Binding-site contacts:
Ligand atom C1 contacts residue ASN282 of chain 1.C at 1.5 Å.
Ligand atom C8 contacts residue ASN282 of chain 1.C at 3.8 Å.
Ligand atom O7 contacts residue ASN282 of chain 1.C at 3.8 Å.
Ligand atom C5 contacts residue LYS558 of chain 1.B at 4.0 Å.
Ligand atom C5 contacts residue ASN282 of chain 1.C at 3.7 Å.
Ligand atom O5 contacts residue ASN282 of chain 1.C at 2.5 Å (h-bond).
Ligand atom C2 contacts residue ASN282 of chain 1.C at 2.5 Å.
Ligand atom O6 contacts residue LYS558 of chain 1.B at 4.2 Å.
Ligand atom C4 contacts residue ASN282 of chain 1.C at 4.3 Å.
Ligand atom C7 contacts residue ASN282 of chain 1.C at 3.5 Å.
Ligand atom C8 contacts residue GLU281 of chain 1.C at 3.1 Å.
Ligand atom N2 contacts residue ASN282 of chain 1.C at 2.9 Å (h-bond).
Ligand atom O5 contacts residue LYS558 of chain 1.B at 3.9 Å.
Ligand atom O7 contacts residue ASN280 of chain 1.C at 3.8 Å.
Ligand atom C3 contacts residue ASN282 of chain 1.C at 3.9 Å.
Ligand atom C6 contacts residue LYS558 of chain 1.B at 3.6 Å.
Ligand atom C7 contacts residue ASN280 of chain 1.C at 4.2 Å.
Ligand atom C8 contacts residue ASN280 of chain 1.C at 4.1 Å.

A protein and the small-molecule ligand that binds it are described below.
Small molecule (SMILES): CC(=O)N[C@H]1[C@H](O[C@H]2[C@H](O)[C@@H](NC(C)=O)CO[C@@H]2CO)O[C@H](CO)[C@@H](O[C@H]2O[C@H](CO)[C@@H](O)[C@H](O)[C@@H]2O)[C@@H]1O

Sequence of chain 1.B:
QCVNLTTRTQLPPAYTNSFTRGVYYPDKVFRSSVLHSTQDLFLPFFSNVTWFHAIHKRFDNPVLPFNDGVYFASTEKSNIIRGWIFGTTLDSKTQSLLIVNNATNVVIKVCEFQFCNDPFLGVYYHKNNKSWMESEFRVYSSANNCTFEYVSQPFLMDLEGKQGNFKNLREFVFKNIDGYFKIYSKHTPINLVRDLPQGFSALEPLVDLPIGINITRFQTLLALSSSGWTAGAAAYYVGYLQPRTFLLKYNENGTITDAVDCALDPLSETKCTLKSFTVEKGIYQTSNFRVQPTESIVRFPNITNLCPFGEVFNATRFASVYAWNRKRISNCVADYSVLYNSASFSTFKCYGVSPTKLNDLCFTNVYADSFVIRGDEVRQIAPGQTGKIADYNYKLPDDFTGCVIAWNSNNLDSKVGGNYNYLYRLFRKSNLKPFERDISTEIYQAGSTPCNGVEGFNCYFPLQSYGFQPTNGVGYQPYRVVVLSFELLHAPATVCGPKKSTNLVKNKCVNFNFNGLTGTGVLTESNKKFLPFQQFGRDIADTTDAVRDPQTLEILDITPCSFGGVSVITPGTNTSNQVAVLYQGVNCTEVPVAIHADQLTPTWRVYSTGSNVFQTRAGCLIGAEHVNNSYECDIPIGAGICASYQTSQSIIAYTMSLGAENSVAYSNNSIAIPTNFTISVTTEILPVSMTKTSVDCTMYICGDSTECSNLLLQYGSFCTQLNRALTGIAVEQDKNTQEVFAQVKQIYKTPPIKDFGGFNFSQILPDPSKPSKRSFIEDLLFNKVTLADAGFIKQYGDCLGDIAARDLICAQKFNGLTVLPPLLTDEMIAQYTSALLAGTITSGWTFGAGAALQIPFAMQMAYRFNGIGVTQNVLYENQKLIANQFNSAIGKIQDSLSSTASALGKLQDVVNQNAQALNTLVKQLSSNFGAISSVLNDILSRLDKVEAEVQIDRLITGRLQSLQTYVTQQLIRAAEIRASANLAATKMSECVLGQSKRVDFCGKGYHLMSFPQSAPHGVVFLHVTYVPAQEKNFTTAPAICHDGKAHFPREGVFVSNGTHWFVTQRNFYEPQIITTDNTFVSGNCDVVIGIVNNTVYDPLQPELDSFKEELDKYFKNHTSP

Sequence of chain 1.C:
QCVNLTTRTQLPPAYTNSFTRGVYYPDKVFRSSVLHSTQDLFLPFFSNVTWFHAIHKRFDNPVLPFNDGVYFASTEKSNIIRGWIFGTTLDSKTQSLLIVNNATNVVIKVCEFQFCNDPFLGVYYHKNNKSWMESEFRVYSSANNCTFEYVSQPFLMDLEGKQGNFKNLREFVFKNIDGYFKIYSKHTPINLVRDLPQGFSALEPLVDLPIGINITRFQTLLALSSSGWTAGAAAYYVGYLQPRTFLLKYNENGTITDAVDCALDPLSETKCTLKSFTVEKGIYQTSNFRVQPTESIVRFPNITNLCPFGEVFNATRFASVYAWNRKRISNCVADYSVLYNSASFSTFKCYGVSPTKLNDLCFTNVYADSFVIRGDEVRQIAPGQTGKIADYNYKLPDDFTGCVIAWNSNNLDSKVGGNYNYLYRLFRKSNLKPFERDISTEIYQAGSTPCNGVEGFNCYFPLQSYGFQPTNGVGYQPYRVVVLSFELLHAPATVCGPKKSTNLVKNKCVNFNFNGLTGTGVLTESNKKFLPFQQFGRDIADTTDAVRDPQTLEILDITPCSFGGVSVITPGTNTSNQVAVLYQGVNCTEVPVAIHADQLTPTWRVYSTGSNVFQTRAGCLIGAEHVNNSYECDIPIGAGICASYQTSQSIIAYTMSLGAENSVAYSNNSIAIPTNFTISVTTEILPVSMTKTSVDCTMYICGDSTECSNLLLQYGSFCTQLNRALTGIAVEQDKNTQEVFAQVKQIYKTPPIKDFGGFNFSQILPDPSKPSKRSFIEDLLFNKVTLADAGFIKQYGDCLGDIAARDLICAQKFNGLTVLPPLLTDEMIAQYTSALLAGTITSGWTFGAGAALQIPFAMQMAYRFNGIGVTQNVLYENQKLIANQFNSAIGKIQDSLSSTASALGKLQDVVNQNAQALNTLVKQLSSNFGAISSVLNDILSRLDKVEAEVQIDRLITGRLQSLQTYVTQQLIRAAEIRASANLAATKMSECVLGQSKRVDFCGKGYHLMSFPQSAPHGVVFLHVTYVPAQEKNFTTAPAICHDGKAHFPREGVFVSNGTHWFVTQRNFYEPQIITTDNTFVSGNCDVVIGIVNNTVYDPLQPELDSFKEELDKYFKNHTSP